Sequence of chain 1.C:
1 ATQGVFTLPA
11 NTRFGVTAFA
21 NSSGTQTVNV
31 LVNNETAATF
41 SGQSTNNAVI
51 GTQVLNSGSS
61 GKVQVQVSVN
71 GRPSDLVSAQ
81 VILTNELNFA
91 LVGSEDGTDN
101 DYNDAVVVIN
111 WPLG

A protein and the small-molecule ligand that binds it are described below.
Small molecule (SMILES): C[C@@H]1NC(=O)[C@@H](Cc2ccc(O)cc2)NC(=O)[C@@H]2CSCC(=O)N[C@@H](CCCCNC(=O)CSC[C@H](C(=O)NCC(N)=O)NC1=O)C(=O)N1CCC[C@H]1C(=O)N[C@H](C)C(=O)N2.N

Binding-site contacts:
Ligand atom NZ contacts residue SER23 of chain 1.C at 3.7 Å.
Ligand atom N contacts residue SER23 of chain 1.C at 3.8 Å.
Ligand atom NZ contacts residue ZDC1 of chain 1.Q at 1.3 Å.
Ligand atom C contacts residue GLY24 of chain 1.C at 4.4 Å.
Ligand atom O contacts residue SER23 of chain 1.C at 4.2 Å.
Ligand atom O contacts residue GLY24 of chain 1.C at 3.8 Å.
Ligand atom NZ contacts residue GLY24 of chain 1.C at 4.0 Å.
Ligand atom O contacts residue ASN70 of chain 1.C at 4.3 Å.
Ligand atom C contacts residue SER23 of chain 1.C at 4.1 Å.
Ligand atom NZ contacts residue SER22 of chain 1.C at 4.2 Å.